A small-molecule ligand and the protein it binds are described below.
Small molecule (SMILES): C[C@@](O)(C#Cc1ccc2c(c1)N(c1nc(N)ncc1Cl)CC2)c1nccs1

Sequence of chain 1.B:
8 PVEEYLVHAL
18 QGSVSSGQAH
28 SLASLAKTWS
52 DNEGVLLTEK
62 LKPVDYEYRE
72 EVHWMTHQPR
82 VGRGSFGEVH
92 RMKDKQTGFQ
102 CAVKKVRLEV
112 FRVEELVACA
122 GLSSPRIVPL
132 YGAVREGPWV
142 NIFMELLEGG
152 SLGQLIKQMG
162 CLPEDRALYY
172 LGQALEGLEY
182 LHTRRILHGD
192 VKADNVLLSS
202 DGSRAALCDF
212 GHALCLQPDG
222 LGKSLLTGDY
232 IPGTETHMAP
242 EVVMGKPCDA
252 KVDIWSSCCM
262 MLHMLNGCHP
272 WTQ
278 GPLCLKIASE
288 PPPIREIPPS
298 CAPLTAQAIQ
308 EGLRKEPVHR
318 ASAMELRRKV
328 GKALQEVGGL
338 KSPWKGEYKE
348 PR

Binding-site contacts:
Ligand atom N18 contacts residue ALA103 of chain 1.B at 3.4 Å.
Ligand atom C6 contacts residue CYS209 of chain 1.B at 3.7 Å (hydrophobic).
Ligand atom CL contacts residue GLN155 of chain 1.B at 3.6 Å.
Ligand atom N19 contacts residue LEU148 of chain 1.B at 3.1 Å (h-bond).
Ligand atom N18 contacts residue MET145 of chain 1.B at 3.4 Å.
Ligand atom C9 contacts residue VAL90 of chain 1.B at 3.7 Å (hydrophobic).
Ligand atom C26 contacts residue VAL129 of chain 1.B at 3.1 Å (hydrophobic).
Ligand atom C5 contacts residue MET145 of chain 1.B at 3.7 Å (hydrophobic).
Ligand atom N16 contacts residue LEU198 of chain 1.B at 3.2 Å.
Ligand atom C4 contacts residue ASP210 of chain 1.B at 3.5 Å.
Ligand atom C11 contacts residue ARG84 of chain 1.B at 3.4 Å.
Ligand atom N19 contacts residue LEU198 of chain 1.B at 3.5 Å.
Ligand atom C23 contacts residue MET145 of chain 1.B at 3.7 Å (hydrophobic).
Ligand atom C7 contacts residue ASP210 of chain 1.B at 3.5 Å.
Ligand atom N24 contacts residue CYS209 of chain 1.B at 3.6 Å.
Ligand atom C13 contacts residue VAL90 of chain 1.B at 3.7 Å (hydrophobic).
Ligand atom C4 contacts residue MET145 of chain 1.B at 3.5 Å (hydrophobic).
Ligand atom C14 contacts residue MET145 of chain 1.B at 3.7 Å (hydrophobic).
Ligand atom C17 contacts residue GLU146 of chain 1.B at 3.7 Å.
Ligand atom C17 contacts residue LEU198 of chain 1.B at 3.3 Å (hydrophobic).
Ligand atom N24 contacts residue ASP210 of chain 1.B at 2.9 Å (salt-bridge).
Ligand atom C25 contacts residue CYS209 of chain 1.B at 3.7 Å (hydrophobic).
Ligand atom C4 contacts residue LYS105 of chain 1.B at 3.8 Å.
Ligand atom C21 contacts residue LEU198 of chain 1.B at 3.6 Å (hydrophobic).
Ligand atom C25 contacts residue ASP210 of chain 1.B at 3.7 Å.
Ligand atom C1 contacts residue MET145 of chain 1.B at 3.5 Å (hydrophobic).
Ligand atom C5 contacts residue ASP210 of chain 1.B at 3.6 Å.
Ligand atom O3 contacts residue GLU116 of chain 1.B at 2.8 Å (salt-bridge).
Ligand atom C20 contacts residue LEU148 of chain 1.B at 3.4 Å (hydrophobic).
Ligand atom O3 contacts residue ASP210 of chain 1.B at 3.6 Å.
Ligand atom C10 contacts residue GLY85 of chain 1.B at 3.7 Å.
Ligand atom O3 contacts residue PHE211 of chain 1.B at 3.5 Å (h-bond).
Ligand atom C25 contacts residue VAL129 of chain 1.B at 3.6 Å (hydrophobic).
Ligand atom C15 contacts residue LEU198 of chain 1.B at 3.4 Å (hydrophobic).
Ligand atom C20 contacts residue LEU198 of chain 1.B at 3.7 Å (hydrophobic).
Ligand atom C25 contacts residue PHE211 of chain 1.B at 3.6 Å (hydrophobic).
Ligand atom C1 contacts residue LYS105 of chain 1.B at 3.6 Å.
Ligand atom C1 contacts residue ILE143 of chain 1.B at 3.5 Å (hydrophobic).
Ligand atom C14 contacts residue CYS209 of chain 1.B at 3.6 Å (hydrophobic).
Ligand atom N18 contacts residue GLU146 of chain 1.B at 2.6 Å (salt-bridge).